Sequence of chain 1.A:
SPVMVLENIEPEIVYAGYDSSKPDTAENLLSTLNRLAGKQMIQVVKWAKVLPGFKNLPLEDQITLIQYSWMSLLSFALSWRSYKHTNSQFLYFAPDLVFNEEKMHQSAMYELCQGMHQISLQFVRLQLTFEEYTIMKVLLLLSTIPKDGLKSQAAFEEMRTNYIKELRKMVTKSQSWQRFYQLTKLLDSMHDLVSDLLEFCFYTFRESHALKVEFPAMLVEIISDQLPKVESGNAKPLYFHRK

Binding-site contacts:
Ligand atom C17 contacts residue SER99 of chain 1.A at 3.6 Å.
Ligand atom C2 contacts residue MET133 of chain 1.A at 3.5 Å (hydrophobic).
Ligand atom C4 contacts residue ALA61 of chain 1.A at 3.8 Å (hydrophobic).
Ligand atom C3 contacts residue MET133 of chain 1.A at 3.9 Å (hydrophobic).
Ligand atom C16 contacts residue ALA61 of chain 1.A at 3.7 Å (hydrophobic).
Ligand atom C7 contacts residue MET95 of chain 1.A at 3.5 Å (hydrophobic).
Ligand atom O23 contacts residue LEU102 of chain 1.A at 3.5 Å.
Ligand atom C6 contacts residue ASN58 of chain 1.A at 3.6 Å.
Ligand atom C1 contacts residue MET133 of chain 1.A at 3.9 Å (hydrophobic).
Ligand atom O21 contacts residue CYS230 of chain 1.A at 3.0 Å.
Ligand atom C7 contacts residue TRP94 of chain 1.A at 3.5 Å (hydrophobic).
Ligand atom O22 contacts residue PHE229 of chain 1.A at 3.3 Å.
Ligand atom O21 contacts residue MET95 of chain 1.A at 3.5 Å.
Ligand atom C14 contacts residue PHE117 of chain 1.A at 3.9 Å (hydrophobic).
Ligand atom C6 contacts residue LEU57 of chain 1.A at 3.8 Å (hydrophobic).
Ligand atom C15 contacts residue LEU98 of chain 1.A at 3.9 Å (hydrophobic).
Ligand atom C9 contacts residue MET133 of chain 1.A at 3.9 Å (hydrophobic).
Ligand atom C17 contacts residue LEU98 of chain 1.A at 3.8 Å (hydrophobic).
Ligand atom C1 contacts residue MET140 of chain 1.A at 3.7 Å (hydrophobic).
Ligand atom C4 contacts residue LEU57 of chain 1.A at 3.6 Å (hydrophobic).
Ligand atom C16 contacts residue GLN64 of chain 1.A at 3.4 Å.
Ligand atom N19 contacts residue PHE117 of chain 1.A at 3.6 Å.
Ligand atom C16 contacts residue LEU57 of chain 1.A at 3.8 Å (hydrophobic).
Ligand atom C17 contacts residue MET140 of chain 1.A at 3.9 Å (hydrophobic).
Ligand atom C18 contacts residue TRP94 of chain 1.A at 3.8 Å (hydrophobic).
Ligand atom N19 contacts residue GLN64 of chain 1.A at 3.6 Å (h-bond).
Ligand atom O23 contacts residue LEU98 of chain 1.A at 3.3 Å (h-bond).
Ligand atom N20 contacts residue ASN58 of chain 1.A at 2.7 Å (h-bond).
Ligand atom C14 contacts residue GLN64 of chain 1.A at 3.6 Å.
Ligand atom C16 contacts residue LEU60 of chain 1.A at 3.6 Å (hydrophobic).
Ligand atom C2 contacts residue LEU57 of chain 1.A at 3.6 Å (hydrophobic).
Ligand atom C5 contacts residue LEU98 of chain 1.A at 3.7 Å (hydrophobic).
Ligand atom C18 contacts residue ASN58 of chain 1.A at 3.4 Å.
Ligand atom C8 contacts residue MET133 of chain 1.A at 3.4 Å (hydrophobic).
Ligand atom C5 contacts residue MET95 of chain 1.A at 3.8 Å (hydrophobic).
Ligand atom C6 contacts residue ALA61 of chain 1.A at 3.8 Å (hydrophobic).
Ligand atom O21 contacts residue LEU226 of chain 1.A at 3.9 Å.
Ligand atom C13 contacts residue MET133 of chain 1.A at 3.9 Å (hydrophobic).
Ligand atom N19 contacts residue ARG105 of chain 1.A at 3.5 Å (salt-bridge).
Ligand atom O23 contacts residue PHE117 of chain 1.A at 3.9 Å.

The protein below binds the small molecule below.
Small molecule (SMILES): Cc1noc(C)c1-c1ccc(CNS(=O)(=O)c2ccccc2)cc1